Sequence of chain 1.K:
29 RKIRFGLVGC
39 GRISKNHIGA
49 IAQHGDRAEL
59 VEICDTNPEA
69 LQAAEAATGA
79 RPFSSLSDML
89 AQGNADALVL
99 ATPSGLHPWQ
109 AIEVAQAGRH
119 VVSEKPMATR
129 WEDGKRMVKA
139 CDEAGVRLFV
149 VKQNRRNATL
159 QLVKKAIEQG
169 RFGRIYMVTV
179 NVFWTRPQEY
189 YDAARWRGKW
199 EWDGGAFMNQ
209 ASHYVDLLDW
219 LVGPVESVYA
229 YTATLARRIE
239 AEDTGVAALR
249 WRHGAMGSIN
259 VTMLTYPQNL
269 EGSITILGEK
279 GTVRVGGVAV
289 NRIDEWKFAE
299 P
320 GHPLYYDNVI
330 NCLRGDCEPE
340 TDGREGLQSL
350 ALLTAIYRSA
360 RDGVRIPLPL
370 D

A protein and the small-molecule ligand that binds it are described below.
Small molecule (SMILES): CC(=O)N[C@H]1[C@@H](O[P](=O)(O)O[P](=O)(O)OC[C@H]2O[C@@H](n3ccc(=O)[nH]c3=O)[C@H](O)[C@@H]2O)O[C@H](C(=O)O)[C@@H](O)[C@@H]1O

Binding-site contacts:
Ligand atom C6' contacts residue ASN207 of chain 1.K at 3.8 Å.
Ligand atom C8' contacts residue GLN151 of chain 1.K at 3.8 Å.
Ligand atom O4' contacts residue ASN207 of chain 1.K at 3.0 Å (h-bond).
Ligand atom O'P contacts residue ARG184 of chain 1.K at 2.9 Å (salt-bridge).
Ligand atom O2B contacts residue ARG40 of chain 1.K at 3.4 Å (salt-bridge).
Ligand atom C5C contacts residue ARG40 of chain 1.K at 3.1 Å.
Ligand atom C1' contacts residue ARG184 of chain 1.K at 3.7 Å.
Ligand atom O2 contacts residue THR183 of chain 1.K at 3.4 Å (h-bond).
Ligand atom N3 contacts residue THR183 of chain 1.K at 3.3 Å (h-bond).
Ligand atom O4C contacts residue ARG184 of chain 1.K at 3.3 Å.
Ligand atom C7' contacts residue HIS211 of chain 1.K at 3.6 Å.
Ligand atom O'P contacts residue TYR188 of chain 1.K at 2.6 Å (h-bond).
Ligand atom O3' contacts residue LYS123 of chain 1.K at 2.0 Å (salt-bridge).
Ligand atom O2 contacts residue PRO185 of chain 1.K at 3.0 Å.
Ligand atom O'Q contacts residue TYR188 of chain 1.K at 2.5 Å (h-bond).
Ligand atom O3' contacts residue HIS211 of chain 1.K at 3.6 Å.
Ligand atom O7' contacts residue TRP182 of chain 1.K at 3.5 Å.
Ligand atom N2' contacts residue NAI1 of chain 1.KA at 3.1 Å (h-bond).
Ligand atom O4C contacts residue TYR188 of chain 1.K at 3.7 Å.
Ligand atom O2A contacts residue ARG40 of chain 1.K at 3.0 Å (salt-bridge).
Ligand atom C3' contacts residue NAI1 of chain 1.KA at 3.4 Å.
Ligand atom C2 contacts residue THR183 of chain 1.K at 3.1 Å.
Ligand atom C6 contacts residue ARG184 of chain 1.K at 3.6 Å.
Ligand atom C5 contacts residue ASN267 of chain 1.K at 3.6 Å.
Ligand atom C3' contacts residue LYS123 of chain 1.K at 3.3 Å.
Ligand atom O'P contacts residue GLN208 of chain 1.K at 3.4 Å (h-bond).
Ligand atom C4' contacts residue LYS123 of chain 1.K at 3.8 Å.
Ligand atom O4 contacts residue ASN267 of chain 1.K at 3.1 Å (h-bond).
Ligand atom N2' contacts residue HIS211 of chain 1.K at 3.6 Å.
Ligand atom N1 contacts residue THR183 of chain 1.K at 3.5 Å (h-bond).
Ligand atom O4' contacts residue NAI1 of chain 1.KA at 3.1 Å.
Ligand atom O5' contacts residue ARG184 of chain 1.K at 2.9 Å (salt-bridge).
Ligand atom O3C contacts residue ARG40 of chain 1.K at 3.6 Å (salt-bridge).
Ligand atom C4 contacts residue ASN267 of chain 1.K at 3.6 Å.
Ligand atom C6' contacts residue TYR188 of chain 1.K at 2.9 Å (hydrophobic).
Ligand atom C1C contacts residue ARG184 of chain 1.K at 3.8 Å.
Ligand atom O4' contacts residue LYS123 of chain 1.K at 3.6 Å.
Ligand atom C4 contacts residue THR183 of chain 1.K at 3.8 Å.
Ligand atom C4' contacts residue ASN207 of chain 1.K at 3.1 Å.
Ligand atom C8' contacts residue NAI1 of chain 1.KA at 3.7 Å.